This small molecule binds to this protein.
Small molecule (SMILES): Oc1cccc(-c2ccccc2)c1O

Sequence of chain 2.A:
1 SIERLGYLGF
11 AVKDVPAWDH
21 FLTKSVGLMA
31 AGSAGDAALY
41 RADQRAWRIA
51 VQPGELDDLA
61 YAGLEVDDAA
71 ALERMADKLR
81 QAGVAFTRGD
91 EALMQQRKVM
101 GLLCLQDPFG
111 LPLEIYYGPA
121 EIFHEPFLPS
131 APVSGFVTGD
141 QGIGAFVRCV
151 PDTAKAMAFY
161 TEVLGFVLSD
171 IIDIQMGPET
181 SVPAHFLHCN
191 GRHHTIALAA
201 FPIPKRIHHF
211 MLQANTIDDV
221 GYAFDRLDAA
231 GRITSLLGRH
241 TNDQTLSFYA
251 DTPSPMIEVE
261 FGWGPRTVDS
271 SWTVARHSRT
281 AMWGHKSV

Binding-site contacts:
Ligand atom CKC contacts residue THR280 of chain 2.A at 3.9 Å.
Ligand atom CK5 contacts residue HIS240 of chain 2.A at 3.3 Å.
Ligand atom CK6 contacts residue ASN242 of chain 2.A at 3.3 Å.
Ligand atom CK9 contacts residue ILE174 of chain 2.A at 4.1 Å (hydrophobic).
Ligand atom CK5 contacts residue HIS194 of chain 2.A at 3.9 Å.
Ligand atom CK3 contacts residue TYR249 of chain 2.A at 3.0 Å (hydrophobic).
Ligand atom CK9 contacts residue PHE201 of chain 2.A at 3.8 Å (hydrophobic).
Ligand atom CKA contacts residue HIS208 of chain 2.A at 3.6 Å.
Ligand atom CK5 contacts residue ASP243 of chain 2.A at 4.0 Å.
Ligand atom CK1 contacts residue PHE186 of chain 2.A at 3.5 Å (hydrophobic).
Ligand atom CK1 contacts residue THR280 of chain 2.A at 4.0 Å.
Ligand atom CK4 contacts residue HIS194 of chain 2.A at 3.8 Å.
Ligand atom CKA contacts residue PHE201 of chain 2.A at 3.9 Å (hydrophobic).
Ligand atom CK2 contacts residue TYR249 of chain 2.A at 3.3 Å (hydrophobic).
Ligand atom OK1 contacts residue HIS194 of chain 2.A at 3.3 Å.
Ligand atom CK4 contacts residue HIS240 of chain 2.A at 3.2 Å.
Ligand atom CK6 contacts residue PHE186 of chain 2.A at 3.6 Å (hydrophobic).
Ligand atom CKB contacts residue TYR249 of chain 2.A at 4.1 Å (hydrophobic).
Ligand atom CK2 contacts residue HIS240 of chain 2.A at 3.5 Å.
Ligand atom OK2 contacts residue HIS209 of chain 2.A at 2.7 Å (h-bond).
Ligand atom CK9 contacts residue HIS209 of chain 2.A at 3.9 Å.
Ligand atom OK2 contacts residue GLU260 of chain 2.A at 2.4 Å (salt-bridge).
Ligand atom CK1 contacts residue HIS240 of chain 2.A at 3.5 Å.
Ligand atom OK1 contacts residue GLU260 of chain 2.A at 3.1 Å (salt-bridge).
Ligand atom OK1 contacts residue HIS240 of chain 2.A at 3.5 Å (h-bond).
Ligand atom CK3 contacts residue GLU260 of chain 2.A at 3.5 Å.
Ligand atom OK2 contacts residue HIS240 of chain 2.A at 4.0 Å.
Ligand atom CK3 contacts residue HIS209 of chain 2.A at 4.0 Å.
Ligand atom CK5 contacts residue ASN242 of chain 2.A at 3.5 Å.
Ligand atom CK4 contacts residue TYR249 of chain 2.A at 3.9 Å (hydrophobic).
Ligand atom CK4 contacts residue GLU260 of chain 2.A at 3.8 Å.
Ligand atom CK6 contacts residue HIS240 of chain 2.A at 3.3 Å.
Ligand atom OK2 contacts residue TYR249 of chain 2.A at 2.9 Å (h-bond).
Ligand atom CK8 contacts residue HIS209 of chain 2.A at 3.8 Å.
Ligand atom CKC contacts residue TYR249 of chain 2.A at 3.2 Å (hydrophobic).
Ligand atom OK1 contacts residue ASP243 of chain 2.A at 3.6 Å (salt-bridge).
Ligand atom CK7 contacts residue TYR249 of chain 2.A at 3.4 Å (hydrophobic).
Ligand atom CK6 contacts residue ILE172 of chain 2.A at 3.9 Å (hydrophobic).
Ligand atom CK3 contacts residue HIS240 of chain 2.A at 3.5 Å.
Ligand atom CK5 contacts residue PHE186 of chain 2.A at 3.8 Å (hydrophobic).